Sequence of chain 44.A:
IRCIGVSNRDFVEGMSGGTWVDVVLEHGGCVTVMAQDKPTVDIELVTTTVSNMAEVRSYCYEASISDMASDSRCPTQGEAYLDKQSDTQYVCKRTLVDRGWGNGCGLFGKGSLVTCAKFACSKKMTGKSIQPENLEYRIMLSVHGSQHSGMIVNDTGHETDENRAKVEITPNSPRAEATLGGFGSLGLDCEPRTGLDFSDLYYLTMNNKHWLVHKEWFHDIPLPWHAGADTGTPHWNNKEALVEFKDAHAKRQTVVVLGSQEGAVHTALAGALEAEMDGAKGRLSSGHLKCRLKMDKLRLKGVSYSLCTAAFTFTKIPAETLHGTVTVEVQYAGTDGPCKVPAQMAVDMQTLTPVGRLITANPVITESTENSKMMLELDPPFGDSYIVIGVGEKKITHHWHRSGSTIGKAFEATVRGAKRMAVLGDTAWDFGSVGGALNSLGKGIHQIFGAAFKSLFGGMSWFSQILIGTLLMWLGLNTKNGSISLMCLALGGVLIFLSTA

Binding-site contacts:
Ligand atom O7 contacts residue GLY150 of chain 44.A at 4.2 Å.
Ligand atom C3 contacts residue ASN154 of chain 44.A at 4.3 Å.
Ligand atom O7 contacts residue ASN154 of chain 44.A at 1.3 Å (h-bond).
Ligand atom C8 contacts residue ASN154 of chain 44.A at 3.4 Å.
Ligand atom C8 contacts residue GLY150 of chain 44.A at 4.3 Å.
Ligand atom C7 contacts residue GLY150 of chain 44.A at 4.5 Å.
Ligand atom C7 contacts residue ASN154 of chain 44.A at 1.9 Å.
Ligand atom O5 contacts residue THR156 of chain 44.A at 3.9 Å.
Ligand atom O7 contacts residue THR156 of chain 44.A at 4.2 Å.
Ligand atom C6 contacts residue THR156 of chain 44.A at 4.2 Å.
Ligand atom O7 contacts residue VAL153 of chain 44.A at 2.8 Å (h-bond).
Ligand atom O5 contacts residue ASN154 of chain 44.A at 3.7 Å.
Ligand atom N2 contacts residue ASN154 of chain 44.A at 2.2 Å (h-bond).
Ligand atom C5 contacts residue THR156 of chain 44.A at 3.7 Å.
Ligand atom C1 contacts residue ASN154 of chain 44.A at 2.6 Å.
Ligand atom C7 contacts residue VAL153 of chain 44.A at 4.0 Å (hydrophobic).
Ligand atom C1 contacts residue THR156 of chain 44.A at 4.1 Å.
Ligand atom C2 contacts residue ASN154 of chain 44.A at 2.9 Å.

The protein below binds the small molecule below.
Small molecule (SMILES): CC(=O)N[C@H]1[C@H](O[C@H]2[C@H](O)[C@@H](NC(C)=O)CO[C@@H]2CO)O[C@H](CO)[C@@H](O)[C@@H]1O